The protein below binds the small molecule below.
Small molecule (SMILES): OC[C@H]1O[C@@H](O)[C@H](O)[C@@H](O)[C@@H]1O

Sequence of chain 1.B:
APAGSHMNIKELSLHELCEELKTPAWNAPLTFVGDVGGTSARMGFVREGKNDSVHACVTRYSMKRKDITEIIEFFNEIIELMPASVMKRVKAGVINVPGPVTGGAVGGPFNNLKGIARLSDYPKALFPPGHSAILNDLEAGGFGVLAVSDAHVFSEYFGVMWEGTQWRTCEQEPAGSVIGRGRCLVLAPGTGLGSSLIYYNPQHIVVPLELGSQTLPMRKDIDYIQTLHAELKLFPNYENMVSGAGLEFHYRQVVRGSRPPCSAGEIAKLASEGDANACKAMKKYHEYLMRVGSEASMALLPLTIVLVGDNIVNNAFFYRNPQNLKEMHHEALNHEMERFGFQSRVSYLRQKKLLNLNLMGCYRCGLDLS

Binding-site contacts:
Ligand atom C4 contacts residue PRO98 of chain 1.B at 4.0 Å (hydrophobic).
Ligand atom C2 contacts residue GLY99 of chain 1.B at 4.3 Å.
Ligand atom O1 contacts residue ASN111 of chain 1.B at 3.5 Å (h-bond).
Ligand atom O3 contacts residue PRO98 of chain 1.B at 3.8 Å.
Ligand atom C2 contacts residue GLU213 of chain 1.B at 3.6 Å.
Ligand atom O4 contacts residue LEU138 of chain 1.B at 4.2 Å.
Ligand atom C4 contacts residue ASP137 of chain 1.B at 3.4 Å.
Ligand atom O2 contacts residue PRO98 of chain 1.B at 4.3 Å.
Ligand atom O6 contacts residue PRO98 of chain 1.B at 3.9 Å.
Ligand atom O5 contacts residue LEU193 of chain 1.B at 4.1 Å.
Ligand atom C5 contacts residue GLY194 of chain 1.B at 3.9 Å.
Ligand atom C1 contacts residue LEU193 of chain 1.B at 4.1 Å (hydrophobic).
Ligand atom O5 contacts residue GLY192 of chain 1.B at 4.1 Å.
Ligand atom O1 contacts residue GLU242 of chain 1.B at 2.6 Å (salt-bridge).
Ligand atom C6 contacts residue GLY192 of chain 1.B at 4.2 Å.
Ligand atom O2 contacts residue PRO100 of chain 1.B at 4.2 Å.
Ligand atom O2 contacts residue GLU213 of chain 1.B at 2.8 Å (salt-bridge).
Ligand atom O3 contacts residue GLY99 of chain 1.B at 3.1 Å.
Ligand atom C4 contacts residue ASN136 of chain 1.B at 4.0 Å.
Ligand atom C5 contacts residue LEU193 of chain 1.B at 3.7 Å (hydrophobic).
Ligand atom O6 contacts residue ASP137 of chain 1.B at 2.8 Å (salt-bridge).
Ligand atom O3 contacts residue ASN136 of chain 1.B at 3.0 Å (h-bond).
Ligand atom C5 contacts residue ASP137 of chain 1.B at 4.1 Å.
Ligand atom O4 contacts residue ASN136 of chain 1.B at 3.5 Å (h-bond).
Ligand atom C6 contacts residue GLY194 of chain 1.B at 3.7 Å.
Ligand atom C1 contacts residue GLU213 of chain 1.B at 4.4 Å.
Ligand atom C1 contacts residue GLU242 of chain 1.B at 3.2 Å.
Ligand atom C3 contacts residue PRO98 of chain 1.B at 4.1 Å (hydrophobic).
Ligand atom O4 contacts residue GLY194 of chain 1.B at 3.6 Å.
Ligand atom C6 contacts residue LEU193 of chain 1.B at 4.0 Å (hydrophobic).
Ligand atom C3 contacts residue ASN136 of chain 1.B at 4.1 Å.
Ligand atom O3 contacts residue PRO100 of chain 1.B at 3.6 Å.
Ligand atom C2 contacts residue PRO98 of chain 1.B at 3.6 Å (hydrophobic).
Ligand atom O4 contacts residue ASP137 of chain 1.B at 2.6 Å (salt-bridge).
Ligand atom C6 contacts residue ASP137 of chain 1.B at 3.2 Å.
Ligand atom O5 contacts residue GLU242 of chain 1.B at 3.6 Å (salt-bridge).
Ligand atom C3 contacts residue GLY99 of chain 1.B at 4.2 Å.
Ligand atom C4 contacts residue GLY99 of chain 1.B at 4.3 Å.
Ligand atom C3 contacts residue GLU213 of chain 1.B at 3.4 Å.
Ligand atom O3 contacts residue GLU213 of chain 1.B at 2.7 Å (salt-bridge).